This small molecule binds to this protein.
Small molecule (SMILES): O=CCCC(=O)C(=O)O

Sequence of chain 2.A:
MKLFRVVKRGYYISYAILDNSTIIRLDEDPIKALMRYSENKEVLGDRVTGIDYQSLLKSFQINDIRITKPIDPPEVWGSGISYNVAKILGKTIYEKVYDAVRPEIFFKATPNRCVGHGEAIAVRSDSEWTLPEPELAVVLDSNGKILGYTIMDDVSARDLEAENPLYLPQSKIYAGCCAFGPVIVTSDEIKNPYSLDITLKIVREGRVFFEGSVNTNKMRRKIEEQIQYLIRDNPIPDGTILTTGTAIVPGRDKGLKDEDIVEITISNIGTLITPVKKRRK

Binding-site contacts:
Ligand atom O5 contacts residue ASP164 of chain 2.A at 3.1 Å (salt-bridge).
Ligand atom O1 contacts residue ILE81 of chain 2.A at 3.1 Å (h-bond).
Ligand atom C1 contacts residue SER79 of chain 2.A at 3.7 Å.
Ligand atom O5 contacts residue SER79 of chain 2.A at 3.9 Å.
Ligand atom O5 contacts residue MG1 of chain 2.B at 2.1 Å.
Ligand atom C5 contacts residue GLU171 of chain 2.A at 3.7 Å.
Ligand atom O1 contacts residue GLY80 of chain 2.A at 3.8 Å.
Ligand atom C1 contacts residue ILE81 of chain 2.A at 4.0 Å (hydrophobic).
Ligand atom O1 contacts residue THR256 of chain 2.A at 3.8 Å.
Ligand atom C3 contacts residue GLU114 of chain 2.A at 4.0 Å.
Ligand atom C3 contacts residue ILE81 of chain 2.A at 3.9 Å (hydrophobic).
Ligand atom O5 contacts residue LYS182 of chain 2.A at 2.9 Å (salt-bridge).
Ligand atom O3 contacts residue GLU171 of chain 2.A at 2.5 Å (salt-bridge).
Ligand atom C2 contacts residue MG1 of chain 2.B at 2.9 Å.
Ligand atom C1 contacts residue THR256 of chain 2.A at 3.6 Å.
Ligand atom C4 contacts residue LYS182 of chain 2.A at 4.0 Å.
Ligand atom C2 contacts residue LYS182 of chain 2.A at 4.0 Å.
Ligand atom C4 contacts residue PHE116 of chain 2.A at 4.1 Å (hydrophobic).
Ligand atom C1 contacts residue MG1 of chain 2.B at 2.9 Å.
Ligand atom C5 contacts residue LEU178 of chain 2.A at 3.9 Å (hydrophobic).
Ligand atom C3 contacts residue GLY80 of chain 2.A at 3.6 Å.
Ligand atom O2 contacts residue GLU145 of chain 2.A at 2.9 Å (salt-bridge).
Ligand atom C2 contacts residue GLU143 of chain 2.A at 3.4 Å.
Ligand atom C1 contacts residue GLY80 of chain 2.A at 3.9 Å.
Ligand atom C5 contacts residue TYR104 of chain 2.A at 4.1 Å (hydrophobic).
Ligand atom O2 contacts residue MG1 of chain 2.B at 2.2 Å.
Ligand atom C5 contacts residue GLU114 of chain 2.A at 3.3 Å.
Ligand atom O3 contacts residue TYR104 of chain 2.A at 3.5 Å.
Ligand atom O5 contacts residue GLU143 of chain 2.A at 3.0 Å (salt-bridge).
Ligand atom C2 contacts residue GLY80 of chain 2.A at 3.8 Å.
Ligand atom O2 contacts residue GLY255 of chain 2.A at 3.2 Å.
Ligand atom O2 contacts residue THR256 of chain 2.A at 2.8 Å (h-bond).
Ligand atom C2 contacts residue SER79 of chain 2.A at 3.8 Å.
Ligand atom O2 contacts residue GLU143 of chain 2.A at 3.0 Å (salt-bridge).
Ligand atom O2 contacts residue SER79 of chain 2.A at 3.7 Å.
Ligand atom O3 contacts residue LEU178 of chain 2.A at 3.5 Å.
Ligand atom C1 contacts residue GLY255 of chain 2.A at 3.9 Å.
Ligand atom C1 contacts residue GLU143 of chain 2.A at 3.5 Å.
Ligand atom C4 contacts residue GLU114 of chain 2.A at 3.8 Å.
Ligand atom O5 contacts residue PHE116 of chain 2.A at 3.7 Å.